Sequence of chain 1.B:
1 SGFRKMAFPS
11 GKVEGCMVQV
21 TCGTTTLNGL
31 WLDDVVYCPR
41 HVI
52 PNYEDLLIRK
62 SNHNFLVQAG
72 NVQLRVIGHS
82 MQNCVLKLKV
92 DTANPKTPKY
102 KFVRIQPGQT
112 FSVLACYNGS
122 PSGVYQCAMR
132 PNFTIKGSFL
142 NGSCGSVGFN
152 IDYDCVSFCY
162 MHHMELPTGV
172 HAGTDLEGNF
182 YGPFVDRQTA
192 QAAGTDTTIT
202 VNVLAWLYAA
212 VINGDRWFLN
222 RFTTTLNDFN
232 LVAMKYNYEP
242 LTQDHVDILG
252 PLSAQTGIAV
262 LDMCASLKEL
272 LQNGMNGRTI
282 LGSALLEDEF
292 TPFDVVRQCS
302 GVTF

Sequence of chain 1.A:
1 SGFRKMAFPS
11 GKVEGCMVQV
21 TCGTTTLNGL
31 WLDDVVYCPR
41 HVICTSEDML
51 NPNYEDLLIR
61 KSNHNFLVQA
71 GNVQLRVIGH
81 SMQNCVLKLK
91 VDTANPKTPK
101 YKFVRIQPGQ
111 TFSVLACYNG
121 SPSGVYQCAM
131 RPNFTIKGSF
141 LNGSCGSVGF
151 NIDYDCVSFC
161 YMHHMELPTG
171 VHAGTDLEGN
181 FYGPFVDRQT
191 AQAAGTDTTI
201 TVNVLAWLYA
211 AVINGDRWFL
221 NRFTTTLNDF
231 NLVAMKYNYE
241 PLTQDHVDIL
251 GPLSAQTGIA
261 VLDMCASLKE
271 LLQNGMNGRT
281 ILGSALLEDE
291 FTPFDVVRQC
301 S

Binding-site contacts:
Ligand atom O contacts residue ASN142 of chain 1.B at 3.3 Å (h-bond).
Ligand atom N1 contacts residue HIS164 of chain 1.B at 3.8 Å.
Ligand atom C15 contacts residue HIS163 of chain 1.B at 3.0 Å.
Ligand atom C17 contacts residue GLU166 of chain 1.B at 3.7 Å.
Ligand atom O2 contacts residue GLN189 of chain 1.B at 3.0 Å (h-bond).
Ligand atom O3 contacts residue MET165 of chain 1.B at 3.8 Å.
Ligand atom N2 contacts residue LEU141 of chain 1.B at 3.8 Å.
Ligand atom C16 contacts residue LEU141 of chain 1.B at 3.5 Å (hydrophobic).
Ligand atom N2 contacts residue SER144 of chain 1.B at 3.4 Å (h-bond).
Ligand atom C8 contacts residue GLN189 of chain 1.B at 3.6 Å.
Ligand atom C13 contacts residue MET165 of chain 1.B at 3.9 Å (hydrophobic).
Ligand atom O1 contacts residue ASN142 of chain 1.B at 3.7 Å.
Ligand atom C6 contacts residue GLN189 of chain 1.B at 3.8 Å.
Ligand atom C15 contacts residue GLU166 of chain 1.B at 3.9 Å.
Ligand atom C18 contacts residue ASN142 of chain 1.B at 3.8 Å.
Ligand atom N1 contacts residue MET165 of chain 1.B at 3.7 Å.
Ligand atom C contacts residue THR25 of chain 1.B at 3.6 Å.
Ligand atom C1 contacts residue ASN142 of chain 1.B at 3.3 Å.
Ligand atom C15 contacts residue CYS145 of chain 1.B at 3.7 Å (hydrophobic).
Ligand atom N1 contacts residue GLU166 of chain 1.B at 3.9 Å.
Ligand atom C13 contacts residue GLU166 of chain 1.B at 3.8 Å.
Ligand atom C21 contacts residue ASN142 of chain 1.B at 3.8 Å.
Ligand atom O3 contacts residue GLU166 of chain 1.B at 3.1 Å (salt-bridge).
Ligand atom CL contacts residue HIS41 of chain 1.B at 3.4 Å.
Ligand atom C9 contacts residue ARG188 of chain 1.B at 3.4 Å.
Ligand atom C18 contacts residue GLU166 of chain 1.B at 3.7 Å.
Ligand atom C10 contacts residue MET165 of chain 1.B at 3.6 Å (hydrophobic).
Ligand atom CL contacts residue HIS164 of chain 1.B at 3.9 Å.
Ligand atom C16 contacts residue PHE140 of chain 1.B at 3.4 Å (hydrophobic).
Ligand atom C2 contacts residue ASN142 of chain 1.B at 3.3 Å.
Ligand atom C11 contacts residue HIS164 of chain 1.B at 3.5 Å.
Ligand atom C2 contacts residue CYS145 of chain 1.B at 3.6 Å (hydrophobic).
Ligand atom N1 contacts residue CYS145 of chain 1.B at 3.8 Å.
Ligand atom CL contacts residue ASP187 of chain 1.B at 3.2 Å.
Ligand atom C contacts residue THR26 of chain 1.B at 3.5 Å.
Ligand atom C11 contacts residue MET165 of chain 1.B at 3.5 Å (hydrophobic).
Ligand atom N2 contacts residue HIS163 of chain 1.B at 2.8 Å (h-bond).
Ligand atom N2 contacts residue PHE140 of chain 1.B at 3.7 Å.
Ligand atom C16 contacts residue GLU166 of chain 1.B at 3.6 Å.
Ligand atom C8 contacts residue ARG188 of chain 1.B at 3.5 Å.

This small molecule binds to this protein.
Small molecule (SMILES): CNC(=O)COC[C@@]1(C(=O)Nc2cncc3ccccc23)CCOc2ccc(Cl)cc21